This protein binds this small molecule.
Small molecule (SMILES): CC(C)CCC[C@@H](C)[C@H]1CC[C@H]2[C@@H]3CC=C4C[C@@H](O)CC[C@]4(C)[C@H]3CC[C@]12C

Sequence of chain 1.A:
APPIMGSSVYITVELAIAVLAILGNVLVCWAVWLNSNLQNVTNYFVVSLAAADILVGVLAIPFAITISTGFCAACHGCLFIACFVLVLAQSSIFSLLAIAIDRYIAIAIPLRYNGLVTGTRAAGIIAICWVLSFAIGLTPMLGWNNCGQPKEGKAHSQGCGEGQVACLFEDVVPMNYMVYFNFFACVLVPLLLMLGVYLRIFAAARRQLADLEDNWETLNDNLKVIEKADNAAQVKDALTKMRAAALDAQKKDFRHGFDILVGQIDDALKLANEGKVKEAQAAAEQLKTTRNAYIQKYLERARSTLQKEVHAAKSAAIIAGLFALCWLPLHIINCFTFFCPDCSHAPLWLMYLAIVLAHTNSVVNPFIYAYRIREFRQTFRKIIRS

Binding-site contacts:
Ligand atom C6 contacts residue PHE352 of chain 1.A at 3.4 Å (hydrophobic).
Ligand atom C26 contacts residue OLA1 of chain 1.I at 4.0 Å.
Ligand atom C19 contacts residue PHE355 of chain 1.A at 4.4 Å (hydrophobic).
Ligand atom C19 contacts residue CYS351 of chain 1.A at 4.0 Å (hydrophobic).
Ligand atom C11 contacts residue CYS351 of chain 1.A at 4.4 Å (hydrophobic).
Ligand atom C25 contacts residue LEU188 of chain 1.A at 3.8 Å (hydrophobic).
Ligand atom C27 contacts residue LEU188 of chain 1.A at 4.4 Å (hydrophobic).
Ligand atom C26 contacts residue LEU188 of chain 1.A at 4.0 Å (hydrophobic).
Ligand atom C18 contacts residue ILE348 of chain 1.A at 4.0 Å (hydrophobic).
Ligand atom C1 contacts residue PHE355 of chain 1.A at 4.3 Å (hydrophobic).
Ligand atom C8 contacts residue PHE352 of chain 1.A at 4.1 Å (hydrophobic).
Ligand atom C4 contacts residue PHE352 of chain 1.A at 3.8 Å (hydrophobic).
Ligand atom C2 contacts residue PHE355 of chain 1.A at 4.1 Å (hydrophobic).
Ligand atom C5 contacts residue PHE352 of chain 1.A at 3.9 Å (hydrophobic).
Ligand atom C19 contacts residue PHE352 of chain 1.A at 4.1 Å (hydrophobic).
Ligand atom C21 contacts residue PHE184 of chain 1.A at 4.5 Å (hydrophobic).
Ligand atom C7 contacts residue PHE352 of chain 1.A at 4.2 Å (hydrophobic).
Ligand atom C18 contacts residue CYS351 of chain 1.A at 3.6 Å (hydrophobic).
Ligand atom O1 contacts residue CYS356 of chain 1.A at 3.8 Å.